Sequence of chain 1.A:
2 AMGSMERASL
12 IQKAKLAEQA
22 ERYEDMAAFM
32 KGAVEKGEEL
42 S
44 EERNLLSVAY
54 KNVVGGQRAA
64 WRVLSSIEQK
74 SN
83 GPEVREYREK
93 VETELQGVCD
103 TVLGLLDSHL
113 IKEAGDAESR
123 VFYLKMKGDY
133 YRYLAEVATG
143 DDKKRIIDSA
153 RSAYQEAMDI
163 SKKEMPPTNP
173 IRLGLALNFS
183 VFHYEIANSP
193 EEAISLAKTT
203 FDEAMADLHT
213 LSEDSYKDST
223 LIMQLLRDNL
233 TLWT

Binding-site contacts:
Ligand atom N contacts residue GLU187 of chain 1.A at 2.6 Å (salt-bridge).
Ligand atom N contacts residue ASN180 of chain 1.A at 2.9 Å (h-bond).
Ligand atom C contacts residue GLU19 of chain 1.A at 3.5 Å.
Ligand atom CA contacts residue ASN55 of chain 1.A at 3.3 Å.
Ligand atom CA contacts residue ASN180 of chain 1.A at 3.4 Å.
Ligand atom O contacts residue VAL51 of chain 1.A at 3.6 Å.
Ligand atom C contacts residue GLU19 of chain 1.A at 3.6 Å.
Ligand atom O1P contacts residue ARG61 of chain 1.A at 3.0 Å (salt-bridge).
Ligand atom CB contacts residue ASN55 of chain 1.A at 3.3 Å.
Ligand atom C contacts residue VAL51 of chain 1.A at 3.7 Å (hydrophobic).
Ligand atom O2P contacts residue ARG61 of chain 1.A at 2.9 Å (salt-bridge).
Ligand atom CA contacts residue GLU187 of chain 1.A at 3.5 Å.
Ligand atom N contacts residue ASN231 of chain 1.A at 3.0 Å (h-bond).
Ligand atom O contacts residue VAL183 of chain 1.A at 3.6 Å.
Ligand atom NH2 contacts residue GLY59 of chain 1.A at 3.6 Å (h-bond).
Ligand atom N contacts residue LEU179 of chain 1.A at 3.5 Å.
Ligand atom CA contacts residue GLU19 of chain 1.A at 3.2 Å.
Ligand atom O contacts residue LYS54 of chain 1.A at 3.6 Å.
Ligand atom NE contacts residue ASN55 of chain 1.A at 3.0 Å (h-bond).
Ligand atom O2P contacts residue ARG134 of chain 1.A at 2.8 Å (salt-bridge).
Ligand atom O contacts residue VAL51 of chain 1.A at 3.5 Å.
Ligand atom NH2 contacts residue ASN55 of chain 1.A at 3.3 Å (h-bond).
Ligand atom C contacts residue ASN180 of chain 1.A at 3.6 Å.
Ligand atom O contacts residue ASN55 of chain 1.A at 2.9 Å (h-bond).
Ligand atom CB contacts residue ASN231 of chain 1.A at 3.0 Å.
Ligand atom O3P contacts residue ARG134 of chain 1.A at 2.9 Å (salt-bridge).
Ligand atom O3P contacts residue TYR135 of chain 1.A at 2.6 Å (h-bond).
Ligand atom CB contacts residue LEU234 of chain 1.A at 3.3 Å (hydrophobic).
Ligand atom CG1 contacts residue GLY176 of chain 1.A at 3.7 Å.
Ligand atom N contacts residue GLU19 of chain 1.A at 2.6 Å (salt-bridge).
Ligand atom O contacts residue ASN231 of chain 1.A at 2.9 Å (h-bond).
Ligand atom CB contacts residue ASN180 of chain 1.A at 3.3 Å.
Ligand atom O contacts residue LYS54 of chain 1.A at 3.6 Å.
Ligand atom NH1 contacts residue GLY58 of chain 1.A at 3.5 Å.
Ligand atom CD1 contacts residue V421 of chain 1.C at 3.7 Å.
Ligand atom O contacts residue GLU19 of chain 1.A at 3.4 Å (salt-bridge).
Ligand atom P contacts residue ARG61 of chain 1.A at 3.7 Å.
Ligand atom O contacts residue GLU187 of chain 1.A at 3.4 Å (salt-bridge).
Ligand atom CA contacts residue V421 of chain 1.C at 3.5 Å.
Ligand atom C contacts residue ASN55 of chain 1.A at 3.5 Å.

A small-molecule ligand and the protein it binds are described below.
Small molecule (SMILES): CC[C@H](C)[C@H](NC(=O)[C@H](COP(=O)(O)O)NC(=O)CNC(=O)[C@H](C)N)C(=O)N1CCC[C@H]1C(=O)NCC(=O)N[C@@H](CCCN=C(N)N)C(=O)N[C@@H](C)C(=O)N[C@H](C=O)CO